Binding-site contacts:
Ligand atom C3B contacts residue ILE188 of chain 48.A at 3.5 Å (hydrophobic).
Ligand atom F3 contacts residue TYR151 of chain 48.A at 2.9 Å.
Ligand atom O1 contacts residue PHE119 of chain 48.A at 3.5 Å.
Ligand atom C3A contacts residue LEU186 of chain 48.A at 3.8 Å (hydrophobic).
Ligand atom O1 contacts residue TYR197 of chain 48.A at 3.3 Å.
Ligand atom CM6 contacts residue TRP97 of chain 48.A at 3.6 Å (hydrophobic).
Ligand atom F2 contacts residue VAL175 of chain 48.A at 3.2 Å.
Ligand atom O1A contacts residue LEU186 of chain 48.A at 3.7 Å.
Ligand atom C6B contacts residue LEU99 of chain 48.A at 3.9 Å (hydrophobic).
Ligand atom CM2 contacts residue ILE188 of chain 48.A at 3.6 Å (hydrophobic).
Ligand atom C4 contacts residue THR101 of chain 48.A at 3.8 Å.
Ligand atom CM4 contacts residue ALA149 of chain 48.A at 3.6 Å (hydrophobic).
Ligand atom C3C contacts residue THR121 of chain 48.A at 3.7 Å.
Ligand atom CM6 contacts residue ILE123 of chain 48.A at 3.8 Å (hydrophobic).
Ligand atom N1A contacts residue LEU226 of chain 48.A at 3.6 Å.
Ligand atom C1B contacts residue LEU99 of chain 48.A at 3.6 Å (hydrophobic).
Ligand atom N2 contacts residue TYR197 of chain 48.A at 3.4 Å.
Ligand atom F1 contacts residue LEU186 of chain 48.A at 3.1 Å.
Ligand atom F3 contacts residue SER174 of chain 48.A at 3.8 Å.
Ligand atom CM4 contacts residue LEU186 of chain 48.A at 3.8 Å (hydrophobic).
Ligand atom CM4 contacts residue PRO173 of chain 48.A at 3.7 Å (hydrophobic).
Ligand atom C2B contacts residue LEU99 of chain 48.A at 3.4 Å (hydrophobic).
Ligand atom O1B contacts residue LEU99 of chain 48.A at 3.6 Å.
Ligand atom C2B contacts residue ILE188 of chain 48.A at 3.7 Å (hydrophobic).
Ligand atom N2 contacts residue PHE119 of chain 48.A at 3.5 Å.
Ligand atom C6B contacts residue ILE123 of chain 48.A at 3.8 Å (hydrophobic).
Ligand atom F2 contacts residue ALA149 of chain 48.A at 2.5 Å.
Ligand atom O1A contacts residue LEU226 of chain 48.A at 3.6 Å.
Ligand atom C5B contacts residue ILE123 of chain 48.A at 3.7 Å (hydrophobic).
Ligand atom C2A contacts residue LEU226 of chain 48.A at 3.8 Å (hydrophobic).
Ligand atom F3 contacts residue MET150 of chain 48.A at 3.8 Å.
Ligand atom CM2 contacts residue MET191 of chain 48.A at 3.4 Å (hydrophobic).
Ligand atom F3 contacts residue PRO173 of chain 48.A at 2.6 Å.
Ligand atom C3 contacts residue THR101 of chain 48.A at 3.8 Å.
Ligand atom CM2 contacts residue LEU99 of chain 48.A at 3.3 Å (hydrophobic).
Ligand atom N3A contacts residue TYR151 of chain 48.A at 3.6 Å.
Ligand atom F2 contacts residue SER174 of chain 48.A at 3.7 Å.
Ligand atom F3 contacts residue ALA149 of chain 48.A at 3.6 Å.
Ligand atom C3A contacts residue LEU226 of chain 48.A at 3.8 Å (hydrophobic).
Ligand atom CM3 contacts residue THR101 of chain 48.A at 3.8 Å.

The small molecule below binds the protein below.
Small molecule (SMILES): Cc1cc(CCCOc2c(C)cc(-c3noc(C(F)(F)F)n3)cc2C)on1

Sequence of chain 49.C:
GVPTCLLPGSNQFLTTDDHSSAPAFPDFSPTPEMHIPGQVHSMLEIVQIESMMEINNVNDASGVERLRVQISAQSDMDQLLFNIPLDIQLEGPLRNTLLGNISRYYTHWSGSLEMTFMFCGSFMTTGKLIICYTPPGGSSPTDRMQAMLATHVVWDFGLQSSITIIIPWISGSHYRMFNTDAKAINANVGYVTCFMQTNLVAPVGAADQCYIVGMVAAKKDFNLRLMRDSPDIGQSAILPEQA

Sequence of chain 48.A:
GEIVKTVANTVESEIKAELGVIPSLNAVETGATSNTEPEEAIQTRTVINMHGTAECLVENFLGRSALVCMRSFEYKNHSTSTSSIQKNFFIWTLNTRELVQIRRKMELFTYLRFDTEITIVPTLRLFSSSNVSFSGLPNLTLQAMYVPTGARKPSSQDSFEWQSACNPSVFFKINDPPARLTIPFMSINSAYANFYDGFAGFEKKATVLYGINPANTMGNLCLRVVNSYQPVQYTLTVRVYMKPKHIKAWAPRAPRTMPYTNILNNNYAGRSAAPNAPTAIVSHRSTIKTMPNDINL

Sequence of chain 48.C:
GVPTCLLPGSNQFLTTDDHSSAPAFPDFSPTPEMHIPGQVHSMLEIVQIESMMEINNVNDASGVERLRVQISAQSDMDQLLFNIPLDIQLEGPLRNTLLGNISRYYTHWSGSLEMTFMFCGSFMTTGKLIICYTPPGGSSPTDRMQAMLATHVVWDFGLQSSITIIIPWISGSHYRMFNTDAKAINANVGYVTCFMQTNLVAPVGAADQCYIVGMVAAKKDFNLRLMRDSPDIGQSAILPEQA